Binding-site contacts:
Ligand atom N contacts residue SF41 of chain 1.D at 2.7 Å.
Ligand atom O contacts residue SF41 of chain 1.D at 2.7 Å.
Ligand atom CE contacts residue SF41 of chain 1.D at 3.9 Å.
Ligand atom OXT contacts residue ARG223 of chain 1.C at 3.4 Å.
Ligand atom OXT contacts residue GLY246 of chain 1.C at 4.0 Å.
Ligand atom OXT contacts residue ARG260 of chain 1.C at 3.4 Å (salt-bridge).
Ligand atom CA contacts residue ARG223 of chain 1.C at 4.0 Å.
Ligand atom N contacts residue GLY172 of chain 1.C at 4.1 Å.
Ligand atom SD contacts residue SF41 of chain 1.D at 3.2 Å.
Ligand atom CB contacts residue SF41 of chain 1.D at 4.4 Å.
Ligand atom CE contacts residue 5AD1 of chain 1.E at 3.5 Å.
Ligand atom SD contacts residue 5AD1 of chain 1.E at 3.5 Å.
Ligand atom CG contacts residue 5AD1 of chain 1.E at 3.6 Å.
Ligand atom CE contacts residue GLU221 of chain 1.C at 3.5 Å.
Ligand atom C contacts residue SF41 of chain 1.D at 3.5 Å.
Ligand atom O contacts residue ARG223 of chain 1.C at 4.1 Å.
Ligand atom SD contacts residue SER126 of chain 1.C at 3.7 Å.
Ligand atom OXT contacts residue THR222 of chain 1.C at 3.5 Å (h-bond).
Ligand atom CE contacts residue GLY172 of chain 1.C at 4.0 Å.
Ligand atom CG contacts residue SF41 of chain 1.D at 4.1 Å.
Ligand atom N contacts residue ARG223 of chain 1.C at 4.2 Å.
Ligand atom CA contacts residue SF41 of chain 1.D at 3.6 Å.
Ligand atom N contacts residue THR173 of chain 1.C at 3.8 Å.
Ligand atom CE contacts residue SER126 of chain 1.C at 3.4 Å.
Ligand atom C contacts residue ARG223 of chain 1.C at 3.7 Å.
Ligand atom C contacts residue ARG260 of chain 1.C at 3.8 Å.
Ligand atom O contacts residue ARG260 of chain 1.C at 3.2 Å (salt-bridge).
Ligand atom CB contacts residue GLU221 of chain 1.C at 3.2 Å.
Ligand atom CG contacts residue GLU221 of chain 1.C at 3.7 Å.

A small-molecule ligand and the protein it binds are described below.
Small molecule (SMILES): CSCC[C@H](N)C(=O)O

Sequence of chain 1.C:
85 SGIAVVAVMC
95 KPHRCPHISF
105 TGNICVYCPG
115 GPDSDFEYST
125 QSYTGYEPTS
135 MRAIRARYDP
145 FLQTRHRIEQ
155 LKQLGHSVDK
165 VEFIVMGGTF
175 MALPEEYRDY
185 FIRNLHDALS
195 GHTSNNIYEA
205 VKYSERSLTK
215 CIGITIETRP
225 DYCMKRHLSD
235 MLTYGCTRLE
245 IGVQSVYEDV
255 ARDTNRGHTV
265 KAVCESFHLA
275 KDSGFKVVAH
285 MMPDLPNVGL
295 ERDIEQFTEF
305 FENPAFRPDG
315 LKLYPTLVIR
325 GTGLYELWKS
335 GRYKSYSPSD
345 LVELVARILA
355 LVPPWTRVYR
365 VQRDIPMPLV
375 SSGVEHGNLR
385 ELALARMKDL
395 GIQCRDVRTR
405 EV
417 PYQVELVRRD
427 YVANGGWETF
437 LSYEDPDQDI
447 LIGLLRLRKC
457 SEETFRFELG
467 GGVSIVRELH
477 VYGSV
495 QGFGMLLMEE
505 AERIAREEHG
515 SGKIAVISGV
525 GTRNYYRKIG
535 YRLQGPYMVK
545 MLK